The small molecule below binds the protein below.
Small molecule (SMILES): Nc1ncnc2c1ncn2[C@@H]1O[C@H](CO[P](=O)(O)O[P](=O)(O)NP(=O)(O)O)[C@@H](O)[C@H]1O

Sequence of chain 1.A:
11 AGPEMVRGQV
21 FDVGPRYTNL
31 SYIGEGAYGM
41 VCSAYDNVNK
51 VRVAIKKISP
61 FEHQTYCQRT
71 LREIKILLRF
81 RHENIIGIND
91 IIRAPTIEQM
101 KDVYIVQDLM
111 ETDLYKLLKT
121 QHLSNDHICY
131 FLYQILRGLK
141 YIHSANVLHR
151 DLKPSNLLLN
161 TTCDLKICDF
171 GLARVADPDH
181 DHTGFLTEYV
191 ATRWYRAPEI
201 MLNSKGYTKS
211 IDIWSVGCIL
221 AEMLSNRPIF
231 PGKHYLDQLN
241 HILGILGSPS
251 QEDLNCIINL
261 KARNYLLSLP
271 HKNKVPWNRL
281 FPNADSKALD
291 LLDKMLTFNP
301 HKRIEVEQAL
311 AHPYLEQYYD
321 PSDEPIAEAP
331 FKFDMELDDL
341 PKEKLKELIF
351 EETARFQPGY

Binding-site contacts:
Ligand atom O2G contacts residue ASP169 of chain 1.A at 3.6 Å.
Ligand atom N7 contacts residue GLN107 of chain 1.A at 3.5 Å (h-bond).
Ligand atom PG contacts residue ASP169 of chain 1.A at 3.5 Å.
Ligand atom N3B contacts residue ARG69 of chain 1.A at 3.4 Å (salt-bridge).
Ligand atom N1 contacts residue MET110 of chain 1.A at 3.1 Å (h-bond).
Ligand atom N6 contacts residue ALA54 of chain 1.A at 3.5 Å.
Ligand atom O3G contacts residue ALA37 of chain 1.A at 2.8 Å (h-bond).
Ligand atom C2 contacts residue MET110 of chain 1.A at 3.1 Å (hydrophobic).
Ligand atom O1G contacts residue ASP151 of chain 1.A at 3.7 Å.
Ligand atom O2B contacts residue ALA37 of chain 1.A at 3.2 Å (h-bond).
Ligand atom C2' contacts residue ASP113 of chain 1.A at 3.5 Å.
Ligand atom O3' contacts residue SER155 of chain 1.A at 2.7 Å (h-bond).
Ligand atom O3A contacts residue LYS56 of chain 1.A at 3.6 Å (salt-bridge).
Ligand atom N1 contacts residue ASP108 of chain 1.A at 3.8 Å.
Ligand atom C6 contacts residue LEU158 of chain 1.A at 3.6 Å (hydrophobic).
Ligand atom PA contacts residue LYS56 of chain 1.A at 3.8 Å.
Ligand atom O1G contacts residue ASP169 of chain 1.A at 2.5 Å (salt-bridge).
Ligand atom O2A contacts residue ASP169 of chain 1.A at 3.1 Å.
Ligand atom N1 contacts residue ALA54 of chain 1.A at 3.7 Å.
Ligand atom O1A contacts residue LYS56 of chain 1.A at 2.8 Å (salt-bridge).
Ligand atom N6 contacts residue GLN107 of chain 1.A at 3.0 Å (h-bond).
Ligand atom O2' contacts residue ASP113 of chain 1.A at 2.6 Å (salt-bridge).
Ligand atom O1B contacts residue ASP169 of chain 1.A at 3.8 Å.
Ligand atom N6 contacts residue LEU158 of chain 1.A at 3.8 Å.
Ligand atom C4 contacts residue LEU158 of chain 1.A at 3.7 Å (hydrophobic).
Ligand atom O2B contacts residue GLY36 of chain 1.A at 3.0 Å.
Ligand atom O3' contacts residue ASP113 of chain 1.A at 3.3 Å (salt-bridge).
Ligand atom C6 contacts residue ALA54 of chain 1.A at 3.6 Å (hydrophobic).
Ligand atom O1B contacts residue LYS56 of chain 1.A at 2.9 Å (salt-bridge).
Ligand atom O2B contacts residue TYR38 of chain 1.A at 2.9 Å (h-bond).
Ligand atom C5 contacts residue LEU158 of chain 1.A at 3.7 Å (hydrophobic).
Ligand atom C3' contacts residue SER155 of chain 1.A at 3.5 Å.
Ligand atom O1A contacts residue ASP169 of chain 1.A at 3.7 Å.
Ligand atom O4' contacts residue VAL41 of chain 1.A at 3.4 Å.
Ligand atom O2B contacts residue GLY39 of chain 1.A at 2.8 Å (h-bond).
Ligand atom N6 contacts residue ASP108 of chain 1.A at 3.0 Å (salt-bridge).
Ligand atom O3G contacts residue GLY36 of chain 1.A at 3.6 Å.
Ligand atom O1G contacts residue LYS153 of chain 1.A at 2.9 Å (salt-bridge).
Ligand atom O2G contacts residue GLY36 of chain 1.A at 3.7 Å.
Ligand atom N3B contacts residue ASP169 of chain 1.A at 2.9 Å (salt-bridge).